Sequence of chain 1.G:
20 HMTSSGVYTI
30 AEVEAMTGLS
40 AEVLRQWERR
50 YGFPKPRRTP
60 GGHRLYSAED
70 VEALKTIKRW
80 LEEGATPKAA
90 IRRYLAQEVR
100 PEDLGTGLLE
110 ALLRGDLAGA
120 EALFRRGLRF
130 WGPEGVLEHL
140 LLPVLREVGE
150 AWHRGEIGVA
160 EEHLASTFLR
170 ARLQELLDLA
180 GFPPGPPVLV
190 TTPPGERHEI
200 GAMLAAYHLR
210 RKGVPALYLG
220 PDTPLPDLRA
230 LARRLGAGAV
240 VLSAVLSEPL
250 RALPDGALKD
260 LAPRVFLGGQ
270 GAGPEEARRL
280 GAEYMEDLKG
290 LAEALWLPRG

Binding-site contacts:
Ligand atom C2 contacts residue VAL158 of chain 1.H at 4.0 Å (hydrophobic).
Ligand atom N3 contacts residue B121 of chain 1.AA at 3.8 Å.
Ligand atom C2' contacts residue TRP151 of chain 1.H at 3.5 Å (hydrophobic).
Ligand atom C4 contacts residue VAL158 of chain 1.H at 3.5 Å (hydrophobic).
Ligand atom N9 contacts residue VAL158 of chain 1.H at 3.7 Å.
Ligand atom N3 contacts residue HIS162 of chain 1.H at 3.5 Å.
Ligand atom C5' contacts residue B121 of chain 1.AA at 2.0 Å.
Ligand atom C1' contacts residue VAL158 of chain 1.H at 3.8 Å (hydrophobic).
Ligand atom C2' contacts residue GLU161 of chain 1.H at 3.5 Å.
Ligand atom C8 contacts residue B121 of chain 1.AA at 3.6 Å.
Ligand atom C2 contacts residue HIS162 of chain 1.H at 4.0 Å.
Ligand atom C2 contacts residue ASP221 of chain 1.G at 3.3 Å.
Ligand atom C4 contacts residue B121 of chain 1.AA at 3.8 Å.
Ligand atom C2 contacts residue PRO223 of chain 1.G at 4.1 Å (hydrophobic).
Ligand atom O3' contacts residue GLU161 of chain 1.H at 3.3 Å.
Ligand atom N9 contacts residue B121 of chain 1.AA at 3.9 Å.
Ligand atom N3 contacts residue VAL158 of chain 1.H at 3.4 Å.
Ligand atom C2' contacts residue VAL158 of chain 1.H at 3.9 Å (hydrophobic).
Ligand atom C3' contacts residue GLU161 of chain 1.H at 4.0 Å.
Ligand atom N1 contacts residue PRO223 of chain 1.G at 3.9 Å.
Ligand atom N1 contacts residue ASP221 of chain 1.G at 3.8 Å.
Ligand atom O2' contacts residue TRP151 of chain 1.H at 3.8 Å.
Ligand atom O2' contacts residue VAL158 of chain 1.H at 3.3 Å.
Ligand atom C6 contacts residue PRO223 of chain 1.G at 3.9 Å (hydrophobic).
Ligand atom C8 contacts residue TRP151 of chain 1.H at 3.6 Å (hydrophobic).
Ligand atom O2' contacts residue GLU161 of chain 1.H at 2.5 Å (salt-bridge).
Ligand atom C4' contacts residue GLU161 of chain 1.H at 4.0 Å.
Ligand atom C4' contacts residue B121 of chain 1.AA at 3.2 Å.
Ligand atom O4' contacts residue GLU161 of chain 1.H at 4.2 Å.
Ligand atom C3' contacts residue TRP151 of chain 1.H at 3.5 Å (hydrophobic).
Ligand atom N7 contacts residue B121 of chain 1.AA at 3.3 Å (h-bond).
Ligand atom O3' contacts residue TRP151 of chain 1.H at 3.6 Å.
Ligand atom C1' contacts residue B121 of chain 1.AA at 3.6 Å.
Ligand atom C1' contacts residue GLU161 of chain 1.H at 3.5 Å.
Ligand atom C8 contacts residue VAL158 of chain 1.H at 4.0 Å (hydrophobic).
Ligand atom C5 contacts residue B121 of chain 1.AA at 3.3 Å.
Ligand atom C6 contacts residue B121 of chain 1.AA at 3.8 Å.
Ligand atom O4' contacts residue B121 of chain 1.AA at 3.2 Å.
Ligand atom N6 contacts residue PRO223 of chain 1.G at 4.1 Å.
Ligand atom N3 contacts residue ASP221 of chain 1.G at 4.1 Å.

Sequence of chain 1.H:
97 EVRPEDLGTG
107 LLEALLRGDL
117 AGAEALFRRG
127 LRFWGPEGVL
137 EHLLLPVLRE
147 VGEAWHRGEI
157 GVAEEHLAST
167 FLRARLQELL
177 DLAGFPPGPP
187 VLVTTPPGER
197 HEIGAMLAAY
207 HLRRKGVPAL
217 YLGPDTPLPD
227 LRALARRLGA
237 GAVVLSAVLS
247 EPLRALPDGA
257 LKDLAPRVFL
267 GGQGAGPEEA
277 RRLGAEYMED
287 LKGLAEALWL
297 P

The protein below binds the small molecule below.
Small molecule (SMILES): C[C@H]1O[C@@H](n2cnc3c(N)ncnc32)[C@H](O)[C@@H]1O